Sequence of chain 1.E:
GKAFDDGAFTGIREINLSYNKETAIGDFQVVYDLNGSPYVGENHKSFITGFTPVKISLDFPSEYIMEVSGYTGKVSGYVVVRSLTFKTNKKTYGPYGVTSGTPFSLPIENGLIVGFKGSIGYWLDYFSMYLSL

The protein below binds the small molecule below.
Small molecule (SMILES): OC[C@H]1O[C@@H](O)[C@H](O)[C@@H](O)[C@H]1O

Binding-site contacts:
Ligand atom C6 contacts residue TYR122 of chain 1.E at 3.8 Å (hydrophobic).
Ligand atom C2 contacts residue GLY1 of chain 1.E at 4.1 Å.
Ligand atom O4 contacts residue GLY121 of chain 1.E at 3.4 Å.
Ligand atom C5 contacts residue ASP125 of chain 1.E at 3.7 Å.
Ligand atom C1 contacts residue TYR122 of chain 1.E at 3.5 Å (hydrophobic).
Ligand atom C4 contacts residue TYR78 of chain 1.E at 3.8 Å (hydrophobic).
Ligand atom O1 contacts residue GLY121 of chain 1.E at 4.2 Å.
Ligand atom C6 contacts residue VAL80 of chain 1.E at 3.9 Å (hydrophobic).
Ligand atom O2 contacts residue TYR78 of chain 1.E at 4.4 Å.
Ligand atom C6 contacts residue ASP125 of chain 1.E at 3.1 Å.
Ligand atom C6 contacts residue TRP123 of chain 1.E at 3.8 Å (hydrophobic).
Ligand atom C1 contacts residue GLY121 of chain 1.E at 4.3 Å.
Ligand atom C1 contacts residue TYR78 of chain 1.E at 4.3 Å (hydrophobic).
Ligand atom O3 contacts residue TYR78 of chain 1.E at 4.4 Å.
Ligand atom O4 contacts residue GLY1 of chain 1.E at 3.0 Å (h-bond).
Ligand atom O3 contacts residue GLY1 of chain 1.E at 2.8 Å (h-bond).
Ligand atom C5 contacts residue TYR122 of chain 1.E at 3.9 Å (hydrophobic).
Ligand atom O6 contacts residue ASP125 of chain 1.E at 2.8 Å (salt-bridge).
Ligand atom C3 contacts residue TYR78 of chain 1.E at 3.6 Å (hydrophobic).
Ligand atom O4 contacts residue ASP125 of chain 1.E at 2.7 Å (salt-bridge).
Ligand atom O6 contacts residue TYR122 of chain 1.E at 3.0 Å (h-bond).
Ligand atom O6 contacts residue VAL80 of chain 1.E at 3.9 Å.
Ligand atom O4 contacts residue TYR122 of chain 1.E at 4.3 Å.
Ligand atom O1 contacts residue PHE47 of chain 1.E at 3.3 Å.
Ligand atom O1 contacts residue TYR122 of chain 1.E at 3.4 Å.
Ligand atom O5 contacts residue GLY121 of chain 1.E at 3.6 Å.
Ligand atom C4 contacts residue GLY121 of chain 1.E at 4.4 Å.
Ligand atom O6 contacts residue GLY121 of chain 1.E at 3.6 Å.
Ligand atom C5 contacts residue TYR78 of chain 1.E at 3.6 Å (hydrophobic).
Ligand atom C6 contacts residue TYR78 of chain 1.E at 3.6 Å (hydrophobic).
Ligand atom C1 contacts residue PHE47 of chain 1.E at 4.4 Å (hydrophobic).
Ligand atom C4 contacts residue ASP125 of chain 1.E at 3.3 Å.
Ligand atom C2 contacts residue GLY121 of chain 1.E at 4.4 Å.
Ligand atom C5 contacts residue GLY121 of chain 1.E at 4.4 Å.
Ligand atom C3 contacts residue GLY1 of chain 1.E at 3.7 Å.
Ligand atom O6 contacts residue TRP123 of chain 1.E at 2.9 Å (h-bond).
Ligand atom C4 contacts residue GLY1 of chain 1.E at 3.9 Å.
Ligand atom C2 contacts residue PHE47 of chain 1.E at 4.3 Å (hydrophobic).
Ligand atom O5 contacts residue TYR122 of chain 1.E at 2.9 Å (h-bond).